Sequence of chain 1.A:
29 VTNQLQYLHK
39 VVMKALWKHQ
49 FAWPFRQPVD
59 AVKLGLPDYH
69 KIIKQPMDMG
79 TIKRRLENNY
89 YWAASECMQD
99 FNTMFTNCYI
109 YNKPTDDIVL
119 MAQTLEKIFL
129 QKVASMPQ

Binding-site contacts:
Ligand atom C8 contacts residue LEU62 of chain 1.A at 4.0 Å (hydrophobic).
Ligand atom C11 contacts residue LEU62 of chain 1.A at 3.8 Å (hydrophobic).
Ligand atom C3 contacts residue VAL57 of chain 1.A at 4.3 Å (hydrophobic).
Ligand atom C4 contacts residue VAL57 of chain 1.A at 3.9 Å (hydrophobic).
Ligand atom O contacts residue VAL57 of chain 1.A at 4.2 Å.
Ligand atom C2 contacts residue LEU64 of chain 1.A at 3.5 Å (hydrophobic).
Ligand atom N contacts residue ILE116 of chain 1.A at 4.2 Å.
Ligand atom C8 contacts residue EDO1 of chain 1.E at 4.4 Å.
Ligand atom C10 contacts residue TRP51 of chain 1.A at 4.1 Å (hydrophobic).
Ligand atom N contacts residue CYS106 of chain 1.A at 4.0 Å.
Ligand atom C7 contacts residue PRO52 of chain 1.A at 4.3 Å (hydrophobic).
Ligand atom C7 contacts residue ILE116 of chain 1.A at 4.3 Å (hydrophobic).
Ligand atom C4 contacts residue ILE116 of chain 1.A at 3.8 Å (hydrophobic).
Ligand atom O contacts residue TYR67 of chain 1.A at 4.2 Å.
Ligand atom C9 contacts residue EDO1 of chain 1.E at 3.6 Å.
Ligand atom C7 contacts residue LEU62 of chain 1.A at 3.8 Å (hydrophobic).
Ligand atom C9 contacts residue PRO52 of chain 1.A at 4.3 Å (hydrophobic).
Ligand atom C2 contacts residue LEU62 of chain 1.A at 4.1 Å (hydrophobic).
Ligand atom C11 contacts residue PRO52 of chain 1.A at 3.7 Å (hydrophobic).
Ligand atom C2 contacts residue TYR109 of chain 1.A at 4.4 Å (hydrophobic).
Ligand atom C6 contacts residue VAL57 of chain 1.A at 4.1 Å (hydrophobic).
Ligand atom C5 contacts residue VAL57 of chain 1.A at 4.3 Å (hydrophobic).
Ligand atom C8 contacts residue PRO52 of chain 1.A at 4.5 Å (hydrophobic).
Ligand atom O contacts residue ASN110 of chain 1.A at 3.1 Å (h-bond).
Ligand atom C8 contacts residue ILE116 of chain 1.A at 4.1 Å (hydrophobic).
Ligand atom C12 contacts residue LEU62 of chain 1.A at 3.7 Å (hydrophobic).
Ligand atom C9 contacts residue LEU62 of chain 1.A at 4.1 Å (hydrophobic).
Ligand atom N contacts residue VAL57 of chain 1.A at 4.0 Å.
Ligand atom N contacts residue ASN110 of chain 1.A at 3.7 Å.
Ligand atom C6 contacts residue ILE116 of chain 1.A at 4.1 Å (hydrophobic).
Ligand atom C3 contacts residue ASN110 of chain 1.A at 4.0 Å.
Ligand atom C10 contacts residue EDO1 of chain 1.E at 4.4 Å.
Ligand atom C5 contacts residue PRO52 of chain 1.A at 3.8 Å (hydrophobic).
Ligand atom C12 contacts residue PRO52 of chain 1.A at 3.6 Å (hydrophobic).
Ligand atom C12 contacts residue VAL57 of chain 1.A at 4.4 Å (hydrophobic).
Ligand atom C10 contacts residue PRO52 of chain 1.A at 4.0 Å (hydrophobic).
Ligand atom C2 contacts residue ASN110 of chain 1.A at 3.7 Å.
Ligand atom C5 contacts residue ILE116 of chain 1.A at 3.8 Å (hydrophobic).
Ligand atom C10 contacts residue LEU62 of chain 1.A at 3.9 Å (hydrophobic).
Ligand atom C5 contacts residue PHE53 of chain 1.A at 3.5 Å (hydrophobic).

The protein below binds the small molecule below.
Small molecule (SMILES): Cc1noc(C)c1-c1ccccc1